The small molecule below binds the protein below.
Small molecule (SMILES): NC(=[NH2+])NCCC[C@H](NC(=O)[C@@H]1CCCN1C(=O)[C@H](N)Cc1ccccc1)[C@H](O)CCl

Binding-site contacts:
Ligand atom O2 contacts residue HIS43 of chain 1.B at 3.7 Å.
Ligand atom C2 contacts residue SER205 of chain 1.B at 1.3 Å.
Ligand atom NH2 contacts residue ASP199 of chain 1.B at 2.7 Å (salt-bridge).
Ligand atom CA2 contacts residue HIS43 of chain 1.B at 3.6 Å.
Ligand atom CD3 contacts residue ALA227 of chain 1.B at 3.7 Å (hydrophobic).
Ligand atom NH1 contacts residue GLY238 of chain 1.B at 3.6 Å.
Ligand atom CG1 contacts residue TYR47 of chain 1.B at 3.5 Å (hydrophobic).
Ligand atom N2 contacts residue SER205 of chain 1.B at 3.3 Å (h-bond).
Ligand atom O2 contacts residue GLY203 of chain 1.B at 3.2 Å (h-bond).
Ligand atom N2 contacts residue HIS43 of chain 1.B at 3.3 Å (h-bond).
Ligand atom O1 contacts residue TRP50 of chain 1.B at 3.6 Å.
Ligand atom NH1 contacts residue ALA200 of chain 1.B at 3.1 Å (h-bond).
Ligand atom N2 contacts residue SER226 of chain 1.B at 2.9 Å (h-bond).
Ligand atom C3 contacts residue SER205 of chain 1.B at 2.2 Å.
Ligand atom C3 contacts residue HIS43 of chain 1.B at 1.3 Å.
Ligand atom NE contacts residue ALA227 of chain 1.B at 3.7 Å.
Ligand atom CB2 contacts residue SER205 of chain 1.B at 2.9 Å.
Ligand atom CA2 contacts residue SER226 of chain 1.B at 3.7 Å.
Ligand atom C2 contacts residue HIS43 of chain 1.B at 2.7 Å.
Ligand atom NE contacts residue GLY228 of chain 1.B at 3.7 Å.
Ligand atom NH2 contacts residue ALA200 of chain 1.B at 3.3 Å (h-bond).
Ligand atom CE1 contacts residue TYR47 of chain 1.B at 3.7 Å (hydrophobic).
Ligand atom O contacts residue GLY228 of chain 1.B at 3.2 Å (h-bond).
Ligand atom O contacts residue ALA227 of chain 1.B at 3.4 Å.
Ligand atom CB contacts residue GLY228 of chain 1.B at 3.6 Å.
Ligand atom NE contacts residue ALA200 of chain 1.B at 3.7 Å.
Ligand atom NH1 contacts residue ASP199 of chain 1.B at 2.9 Å (salt-bridge).
Ligand atom O2 contacts residue SER205 of chain 1.B at 2.1 Å (h-bond).
Ligand atom CA2 contacts residue SER205 of chain 1.B at 2.5 Å.
Ligand atom CZ1 contacts residue ALA200 of chain 1.B at 3.1 Å (hydrophobic).
Ligand atom CB2 contacts residue SER226 of chain 1.B at 3.7 Å.
Ligand atom CB1 contacts residue HIS43 of chain 1.B at 3.6 Å.
Ligand atom N contacts residue GLY228 of chain 1.B at 2.7 Å (h-bond).
Ligand atom CA contacts residue GLY228 of chain 1.B at 3.5 Å.
Ligand atom O2 contacts residue GLU202 of chain 1.B at 2.9 Å (salt-bridge).
Ligand atom NH2 contacts residue GLY230 of chain 1.B at 3.1 Å (h-bond).
Ligand atom NH1 contacts residue ALA227 of chain 1.B at 3.6 Å (h-bond).
Ligand atom CZ1 contacts residue ALA227 of chain 1.B at 3.6 Å (hydrophobic).
Ligand atom CE2 contacts residue LEU96 of chain 1.B at 3.7 Å (hydrophobic).
Ligand atom CZ1 contacts residue ASP199 of chain 1.B at 3.5 Å.

Sequence of chain 1.B:
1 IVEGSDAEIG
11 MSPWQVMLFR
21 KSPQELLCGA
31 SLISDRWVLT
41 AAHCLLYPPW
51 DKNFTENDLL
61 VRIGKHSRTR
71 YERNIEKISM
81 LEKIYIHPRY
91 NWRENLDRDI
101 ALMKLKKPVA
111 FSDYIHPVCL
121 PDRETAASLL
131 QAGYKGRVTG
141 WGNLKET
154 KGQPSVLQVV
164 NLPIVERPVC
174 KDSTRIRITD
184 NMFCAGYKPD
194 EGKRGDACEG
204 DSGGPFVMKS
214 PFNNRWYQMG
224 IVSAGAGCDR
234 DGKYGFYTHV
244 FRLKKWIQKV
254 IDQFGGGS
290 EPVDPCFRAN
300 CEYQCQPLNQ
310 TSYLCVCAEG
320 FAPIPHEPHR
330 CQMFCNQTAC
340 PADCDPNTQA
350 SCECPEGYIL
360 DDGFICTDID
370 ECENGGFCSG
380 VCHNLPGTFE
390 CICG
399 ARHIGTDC